The small molecule below binds the protein below.
Small molecule (SMILES): CC(=O)N[C@@H]1[C@@H](O)[C@H](O)[C@@H](CO)O[C@H]1O

Sequence of chain 2.F:
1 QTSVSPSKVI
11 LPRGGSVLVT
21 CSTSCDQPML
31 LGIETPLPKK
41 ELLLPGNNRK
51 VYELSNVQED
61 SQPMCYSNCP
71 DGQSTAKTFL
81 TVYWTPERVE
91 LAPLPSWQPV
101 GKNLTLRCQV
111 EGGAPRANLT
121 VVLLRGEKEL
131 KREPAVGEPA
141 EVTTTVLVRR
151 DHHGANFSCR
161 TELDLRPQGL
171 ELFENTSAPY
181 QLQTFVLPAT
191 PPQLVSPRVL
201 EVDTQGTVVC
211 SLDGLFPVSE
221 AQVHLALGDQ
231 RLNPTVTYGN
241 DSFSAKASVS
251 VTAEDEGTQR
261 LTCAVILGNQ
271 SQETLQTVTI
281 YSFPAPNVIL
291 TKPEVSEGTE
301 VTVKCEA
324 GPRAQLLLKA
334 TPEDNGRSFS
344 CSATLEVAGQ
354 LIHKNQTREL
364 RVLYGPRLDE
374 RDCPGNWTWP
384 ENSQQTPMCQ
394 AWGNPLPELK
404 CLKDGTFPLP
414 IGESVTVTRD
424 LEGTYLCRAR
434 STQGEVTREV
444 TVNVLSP

Binding-site contacts:
Ligand atom C1 contacts residue GLU174 of chain 2.F at 4.1 Å.
Ligand atom C3 contacts residue THR85 of chain 2.F at 4.3 Å.
Ligand atom O6 contacts residue GLU174 of chain 2.F at 3.8 Å.
Ligand atom O6 contacts residue PHE173 of chain 2.F at 4.0 Å.
Ligand atom C6 contacts residue NAG1 of chain 2.K at 4.2 Å.
Ligand atom C8 contacts residue ASN175 of chain 2.F at 4.5 Å.
Ligand atom N2 contacts residue PRO86 of chain 2.F at 3.9 Å.
Ligand atom C1 contacts residue ASN175 of chain 2.F at 1.4 Å.
Ligand atom C2 contacts residue THR85 of chain 2.F at 4.5 Å.
Ligand atom C8 contacts residue PRO86 of chain 2.F at 3.6 Å (hydrophobic).
Ligand atom N2 contacts residue ASN175 of chain 2.F at 2.9 Å (h-bond).
Ligand atom O5 contacts residue THR85 of chain 2.F at 4.3 Å.
Ligand atom C4 contacts residue ASN175 of chain 2.F at 4.2 Å.
Ligand atom C8 contacts residue ARG88 of chain 2.F at 4.3 Å.
Ligand atom C5 contacts residue ASN175 of chain 2.F at 3.6 Å.
Ligand atom N2 contacts residue THR85 of chain 2.F at 4.5 Å.
Ligand atom O4 contacts residue NAG1 of chain 2.K at 2.3 Å (h-bond).
Ligand atom O6 contacts residue THR85 of chain 2.F at 4.4 Å.
Ligand atom O3 contacts residue NAG1 of chain 2.K at 3.9 Å.
Ligand atom C3 contacts residue ASN175 of chain 2.F at 3.8 Å.
Ligand atom C8 contacts residue GLU87 of chain 2.F at 3.6 Å.
Ligand atom C7 contacts residue ASN175 of chain 2.F at 3.4 Å.
Ligand atom O7 contacts residue ASN175 of chain 2.F at 3.5 Å (h-bond).
Ligand atom O5 contacts residue ASN175 of chain 2.F at 2.4 Å (h-bond).
Ligand atom C2 contacts residue ASN175 of chain 2.F at 2.4 Å.
Ligand atom O5 contacts residue GLU174 of chain 2.F at 3.5 Å (salt-bridge).
Ligand atom C1 contacts residue THR85 of chain 2.F at 3.8 Å.
Ligand atom C5 contacts residue NAG1 of chain 2.K at 3.8 Å.
Ligand atom C5 contacts residue THR85 of chain 2.F at 4.0 Å.
Ligand atom C4 contacts residue NAG1 of chain 2.K at 3.5 Å.
Ligand atom C7 contacts residue PRO86 of chain 2.F at 4.3 Å (hydrophobic).
Ligand atom C3 contacts residue NAG1 of chain 2.K at 3.7 Å.